Binding-site contacts:
Ligand atom C5 contacts residue ASN23 of chain 3.A at 3.7 Å.
Ligand atom C8 contacts residue GLN15 of chain 3.A at 3.1 Å.
Ligand atom O3 contacts residue ASN23 of chain 3.A at 3.8 Å.
Ligand atom C7 contacts residue GLN15 of chain 3.A at 4.0 Å.
Ligand atom C2 contacts residue GLN15 of chain 3.A at 3.9 Å.
Ligand atom C7 contacts residue ASN23 of chain 3.A at 4.1 Å.
Ligand atom C1 contacts residue GLN15 of chain 3.A at 4.4 Å.
Ligand atom C8 contacts residue ASN23 of chain 3.A at 4.4 Å.
Ligand atom O5 contacts residue ASN23 of chain 3.A at 2.5 Å (h-bond).
Ligand atom C4 contacts residue ASN23 of chain 3.A at 4.3 Å.
Ligand atom C2 contacts residue ASN23 of chain 3.A at 2.5 Å.
Ligand atom N2 contacts residue GLN15 of chain 3.A at 4.3 Å.
Ligand atom N2 contacts residue ASN23 of chain 3.A at 3.2 Å (h-bond).
Ligand atom C3 contacts residue ASN23 of chain 3.A at 3.8 Å.
Ligand atom C1 contacts residue ASN23 of chain 3.A at 1.5 Å.

This small molecule binds to this protein.
Small molecule (SMILES): CC(=O)N[C@@H]1[C@@H](O)[C@H](O)[C@@H](CO)O[C@H]1O

Sequence of chain 3.A:
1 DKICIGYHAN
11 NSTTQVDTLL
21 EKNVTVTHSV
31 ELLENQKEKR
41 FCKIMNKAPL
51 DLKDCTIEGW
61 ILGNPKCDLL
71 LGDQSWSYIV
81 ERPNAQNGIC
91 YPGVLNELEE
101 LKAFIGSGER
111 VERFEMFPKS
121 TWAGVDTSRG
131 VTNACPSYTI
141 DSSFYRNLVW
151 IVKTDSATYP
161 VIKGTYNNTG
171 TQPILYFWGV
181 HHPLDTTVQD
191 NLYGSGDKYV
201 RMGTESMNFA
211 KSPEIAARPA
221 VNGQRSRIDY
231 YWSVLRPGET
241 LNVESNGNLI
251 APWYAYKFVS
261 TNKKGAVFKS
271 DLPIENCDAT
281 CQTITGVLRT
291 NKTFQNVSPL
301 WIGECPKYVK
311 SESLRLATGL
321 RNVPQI